Sequence of chain 1.B:
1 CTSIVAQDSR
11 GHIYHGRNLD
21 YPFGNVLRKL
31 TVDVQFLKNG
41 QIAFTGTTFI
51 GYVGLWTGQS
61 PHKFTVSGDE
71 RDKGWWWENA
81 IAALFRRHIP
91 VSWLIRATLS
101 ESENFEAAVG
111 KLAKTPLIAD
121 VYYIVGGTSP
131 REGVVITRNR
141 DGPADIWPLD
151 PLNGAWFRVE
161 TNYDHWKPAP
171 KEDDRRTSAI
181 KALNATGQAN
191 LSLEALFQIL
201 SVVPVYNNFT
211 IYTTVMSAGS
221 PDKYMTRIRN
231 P

Binding-site contacts:
Ligand atom C15 contacts residue SER104 of chain 1.A at 3.5 Å.
Ligand atom C12 contacts residue ALA80 of chain 1.B at 3.9 Å (hydrophobic).
Ligand atom C2 contacts residue TRP76 of chain 1.B at 3.8 Å (hydrophobic).
Ligand atom C7 contacts residue GLU103 of chain 1.A at 3.9 Å.
Ligand atom C16 contacts residue GLU103 of chain 1.A at 4.2 Å.
Ligand atom C2 contacts residue TRP57 of chain 1.A at 3.4 Å (hydrophobic).
Ligand atom C16 contacts residue ALA80 of chain 1.B at 4.1 Å (hydrophobic).
Ligand atom O2 contacts residue VAL106 of chain 1.A at 3.0 Å.
Ligand atom C18 contacts residue SER104 of chain 1.A at 3.7 Å.
Ligand atom C12 contacts residue ALA83 of chain 1.B at 4.2 Å (hydrophobic).
Ligand atom C17 contacts residue GLU103 of chain 1.A at 3.9 Å.
Ligand atom C1 contacts residue VAL58 of chain 1.A at 3.9 Å (hydrophobic).
Ligand atom O3 contacts residue VAL106 of chain 1.A at 3.8 Å.
Ligand atom C12 contacts residue LEU84 of chain 1.B at 4.0 Å (hydrophobic).
Ligand atom C4 contacts residue TRP57 of chain 1.A at 4.1 Å (hydrophobic).
Ligand atom C14 contacts residue SER104 of chain 1.A at 3.8 Å.
Ligand atom C17 contacts residue ALA80 of chain 1.B at 4.1 Å (hydrophobic).
Ligand atom C1 contacts residue TRP76 of chain 1.B at 4.0 Å (hydrophobic).
Ligand atom O3 contacts residue PRO55 of chain 1.A at 3.6 Å.
Ligand atom C16 contacts residue TRP76 of chain 1.B at 3.9 Å (hydrophobic).
Ligand atom C3 contacts residue VAL106 of chain 1.A at 4.1 Å (hydrophobic).
Ligand atom O1 contacts residue TRP76 of chain 1.B at 3.6 Å.
Ligand atom C14 contacts residue VAL58 of chain 1.A at 3.7 Å (hydrophobic).
Ligand atom C8 contacts residue SER104 of chain 1.A at 3.8 Å.
Ligand atom C2 contacts residue VAL58 of chain 1.A at 4.2 Å (hydrophobic).
Ligand atom C13 contacts residue SER104 of chain 1.A at 3.6 Å.
Ligand atom C8 contacts residue LEU100 of chain 1.A at 3.7 Å (hydrophobic).
Ligand atom C13 contacts residue VAL58 of chain 1.A at 3.9 Å (hydrophobic).
Ligand atom O1 contacts residue SER104 of chain 1.A at 3.5 Å (h-bond).
Ligand atom C7 contacts residue ALA83 of chain 1.B at 4.1 Å (hydrophobic).
Ligand atom C2 contacts residue VAL106 of chain 1.A at 3.8 Å (hydrophobic).
Ligand atom O1 contacts residue TRP57 of chain 1.A at 4.0 Å.
Ligand atom C11 contacts residue LEU61 of chain 1.A at 3.4 Å (hydrophobic).
Ligand atom C1 contacts residue VAL106 of chain 1.A at 3.5 Å (hydrophobic).
Ligand atom C4 contacts residue PRO55 of chain 1.A at 3.7 Å (hydrophobic).
Ligand atom C1 contacts residue SER104 of chain 1.A at 3.1 Å.
Ligand atom C17 contacts residue SER104 of chain 1.A at 3.9 Å.
Ligand atom C10 contacts residue LEU69 of chain 1.A at 4.2 Å (hydrophobic).
Ligand atom C16 contacts residue SER104 of chain 1.A at 3.8 Å.
Ligand atom C1 contacts residue SER105 of chain 1.A at 4.0 Å.

This protein binds this small molecule.
Small molecule (SMILES): CC(C)(C)CC(C)(C)c1ccc(OCCOCCO)cc1

Sequence of chain 1.A:
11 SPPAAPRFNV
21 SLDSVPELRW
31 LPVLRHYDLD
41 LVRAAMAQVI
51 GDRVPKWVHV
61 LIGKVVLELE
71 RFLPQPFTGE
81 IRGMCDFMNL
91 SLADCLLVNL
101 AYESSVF